Binding-site contacts:
Ligand atom N2 contacts residue ILE373 of chain 1.C at 3.8 Å.
Ligand atom O7 contacts residue ASN368 of chain 1.C at 3.7 Å.
Ligand atom C2 contacts residue ILE373 of chain 1.C at 4.4 Å (hydrophobic).
Ligand atom C5 contacts residue ASN368 of chain 1.C at 3.6 Å.
Ligand atom C6 contacts residue HIS371 of chain 1.C at 4.4 Å.
Ligand atom C7 contacts residue ASN368 of chain 1.C at 3.5 Å.
Ligand atom C3 contacts residue ASN368 of chain 1.C at 3.9 Å.
Ligand atom O5 contacts residue ASN368 of chain 1.C at 2.3 Å (h-bond).
Ligand atom C4 contacts residue ASN368 of chain 1.C at 4.3 Å.
Ligand atom C5 contacts residue HIS371 of chain 1.C at 4.0 Å.
Ligand atom N2 contacts residue ASN368 of chain 1.C at 3.0 Å (h-bond).
Ligand atom C2 contacts residue ASN368 of chain 1.C at 2.5 Å.
Ligand atom C1 contacts residue ASN368 of chain 1.C at 1.4 Å.
Ligand atom O3 contacts residue ILE373 of chain 1.C at 4.2 Å.

Sequence of chain 1.C:
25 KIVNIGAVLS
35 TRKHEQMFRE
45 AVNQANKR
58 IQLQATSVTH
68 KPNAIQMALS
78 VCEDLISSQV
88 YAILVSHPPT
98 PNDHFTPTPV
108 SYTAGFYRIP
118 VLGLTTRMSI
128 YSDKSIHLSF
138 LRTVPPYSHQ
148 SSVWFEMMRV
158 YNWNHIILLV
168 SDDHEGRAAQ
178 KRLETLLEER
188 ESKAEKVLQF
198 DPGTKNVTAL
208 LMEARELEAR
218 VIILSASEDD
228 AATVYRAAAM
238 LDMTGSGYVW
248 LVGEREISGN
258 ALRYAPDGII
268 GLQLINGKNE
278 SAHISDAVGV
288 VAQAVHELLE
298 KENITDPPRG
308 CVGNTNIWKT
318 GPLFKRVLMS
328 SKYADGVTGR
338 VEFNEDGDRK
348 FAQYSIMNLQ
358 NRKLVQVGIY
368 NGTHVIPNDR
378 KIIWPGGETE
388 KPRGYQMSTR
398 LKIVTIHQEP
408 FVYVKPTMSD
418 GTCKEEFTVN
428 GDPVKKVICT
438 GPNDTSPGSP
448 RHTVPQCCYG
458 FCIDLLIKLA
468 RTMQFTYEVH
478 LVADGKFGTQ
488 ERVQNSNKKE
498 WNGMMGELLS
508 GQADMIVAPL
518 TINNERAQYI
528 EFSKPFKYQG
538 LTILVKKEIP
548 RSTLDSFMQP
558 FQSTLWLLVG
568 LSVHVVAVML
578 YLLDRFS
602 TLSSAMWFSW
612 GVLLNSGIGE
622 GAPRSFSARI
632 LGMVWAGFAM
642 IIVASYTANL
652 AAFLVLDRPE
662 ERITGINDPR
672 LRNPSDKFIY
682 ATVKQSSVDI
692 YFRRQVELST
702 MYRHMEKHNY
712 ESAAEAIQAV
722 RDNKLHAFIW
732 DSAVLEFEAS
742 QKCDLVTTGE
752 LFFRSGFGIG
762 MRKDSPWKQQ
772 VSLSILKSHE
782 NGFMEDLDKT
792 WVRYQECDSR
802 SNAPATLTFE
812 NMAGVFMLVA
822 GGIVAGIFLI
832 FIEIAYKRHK

A protein and the small-molecule ligand that binds it are described below.
Small molecule (SMILES): CC(=O)N[C@H]1[C@H](O[C@H]2[C@H](O)[C@@H](NC(C)=O)CO[C@@H]2CO)O[C@H](CO)[C@@H](O)[C@@H]1O